Sequence of chain 1.E:
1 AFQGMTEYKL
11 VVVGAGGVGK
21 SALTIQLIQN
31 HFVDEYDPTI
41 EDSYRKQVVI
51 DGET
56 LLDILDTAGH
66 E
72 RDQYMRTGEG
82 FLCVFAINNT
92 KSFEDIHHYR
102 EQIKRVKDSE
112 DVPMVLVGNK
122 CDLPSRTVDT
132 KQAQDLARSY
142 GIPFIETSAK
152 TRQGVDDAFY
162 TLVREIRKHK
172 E

A protein and the small-molecule ligand that binds it are described below.
Small molecule (SMILES): Nc1nc2c(ncn2[C@@H]2O[C@H](CO[P](=O)(O)O[P](=O)(O)NP(=O)(O)O)[C@@H](O)[C@H]2O)c(=O)[nH]1

Binding-site contacts:
Ligand atom C8 contacts residue ALA22 of chain 1.E at 3.6 Å (hydrophobic).
Ligand atom O1G contacts residue MG1 of chain 1.R at 2.0 Å.
Ligand atom O2G contacts residue GLY64 of chain 1.E at 2.8 Å (h-bond).
Ligand atom O2B contacts residue VAL18 of chain 1.E at 3.2 Å (h-bond).
Ligand atom O2G contacts residue LYS20 of chain 1.E at 2.7 Å (salt-bridge).
Ligand atom O2' contacts residue ASP34 of chain 1.E at 3.2 Å (salt-bridge).
Ligand atom O6 contacts residue ASP123 of chain 1.E at 3.5 Å (salt-bridge).
Ligand atom O2B contacts residue LYS20 of chain 1.E at 2.8 Å (salt-bridge).
Ligand atom O1B contacts residue MG1 of chain 1.R at 2.0 Å.
Ligand atom PB contacts residue MG1 of chain 1.R at 3.2 Å.
Ligand atom O4' contacts residue LYS121 of chain 1.E at 3.3 Å (salt-bridge).
Ligand atom O3G contacts residue PRO38 of chain 1.E at 3.4 Å.
Ligand atom O6 contacts residue ASN120 of chain 1.E at 3.2 Å (h-bond).
Ligand atom O3' contacts residue ASP34 of chain 1.E at 3.0 Å (salt-bridge).
Ligand atom O3A contacts residue GLY19 of chain 1.E at 3.3 Å (h-bond).
Ligand atom C2' contacts residue VAL33 of chain 1.E at 3.5 Å (hydrophobic).
Ligand atom O2G contacts residue GLY16 of chain 1.E at 3.6 Å.
Ligand atom N7 contacts residue ASN120 of chain 1.E at 3.1 Å (h-bond).
Ligand atom O6 contacts residue SER149 of chain 1.E at 3.4 Å.
Ligand atom O1A contacts residue ALA22 of chain 1.E at 2.7 Å (h-bond).
Ligand atom O2' contacts residue PHE32 of chain 1.E at 3.3 Å.
Ligand atom N3B contacts residue GLY17 of chain 1.E at 3.0 Å (h-bond).
Ligand atom O1G contacts residue THR39 of chain 1.E at 2.9 Å (h-bond).
Ligand atom O6 contacts residue LYS121 of chain 1.E at 3.4 Å.
Ligand atom N1 contacts residue ASP123 of chain 1.E at 2.8 Å (salt-bridge).
Ligand atom O2B contacts residue GLY17 of chain 1.E at 3.5 Å (h-bond).
Ligand atom C8 contacts residue GLY19 of chain 1.E at 3.5 Å.
Ligand atom N3B contacts residue TYR36 of chain 1.E at 3.5 Å.
Ligand atom C5' contacts residue GLY17 of chain 1.E at 3.6 Å.
Ligand atom O6 contacts residue ALA150 of chain 1.E at 2.9 Å (h-bond).
Ligand atom PB contacts residue LYS20 of chain 1.E at 3.6 Å.
Ligand atom N2 contacts residue ASP123 of chain 1.E at 2.9 Å (salt-bridge).
Ligand atom N3B contacts residue MG1 of chain 1.R at 3.6 Å.
Ligand atom O1B contacts residue SER21 of chain 1.E at 3.0 Å (h-bond).
Ligand atom O1A contacts residue SER21 of chain 1.E at 3.4 Å (h-bond).
Ligand atom PG contacts residue MG1 of chain 1.R at 3.3 Å.
Ligand atom O2B contacts residue GLY19 of chain 1.E at 3.1 Å (h-bond).
Ligand atom O2' contacts residue VAL33 of chain 1.E at 2.7 Å (h-bond).
Ligand atom N2 contacts residue LEU124 of chain 1.E at 3.6 Å.
Ligand atom O1A contacts residue GLY19 of chain 1.E at 3.4 Å.